Binding-site contacts:
Ligand atom C7 contacts residue ASN264 of chain 1.A at 4.2 Å.
Ligand atom O5 contacts residue PRO293 of chain 1.A at 3.8 Å.
Ligand atom O7 contacts residue ASN264 of chain 1.A at 4.1 Å.
Ligand atom C8 contacts residue VAL446 of chain 1.A at 3.7 Å (hydrophobic).
Ligand atom C4 contacts residue ASN448 of chain 1.A at 4.4 Å.
Ligand atom C3 contacts residue ASN448 of chain 1.A at 3.9 Å.
Ligand atom C8 contacts residue SER447 of chain 1.A at 4.0 Å.
Ligand atom O5 contacts residue ASN448 of chain 1.A at 2.4 Å (h-bond).
Ligand atom N2 contacts residue ASN448 of chain 1.A at 2.9 Å (h-bond).
Ligand atom C1 contacts residue ASN448 of chain 1.A at 1.5 Å.
Ligand atom C8 contacts residue ASN448 of chain 1.A at 3.9 Å.
Ligand atom O7 contacts residue NAG1 of chain 1.P at 4.2 Å.
Ligand atom C8 contacts residue ASN264 of chain 1.A at 3.9 Å.
Ligand atom O6 contacts residue LEU267 of chain 1.A at 3.8 Å.
Ligand atom C8 contacts residue NAG1 of chain 1.P at 3.6 Å.
Ligand atom O6 contacts residue PRO293 of chain 1.A at 3.8 Å.
Ligand atom C7 contacts residue ASN448 of chain 1.A at 3.6 Å.
Ligand atom O7 contacts residue ASN448 of chain 1.A at 3.9 Å.
Ligand atom C2 contacts residue ASN448 of chain 1.A at 2.5 Å.
Ligand atom C5 contacts residue ASN448 of chain 1.A at 3.8 Å.
Ligand atom C1 contacts residue PRO293 of chain 1.A at 4.1 Å (hydrophobic).
Ligand atom C7 contacts residue NAG1 of chain 1.P at 4.4 Å.

Sequence of chain 1.A:
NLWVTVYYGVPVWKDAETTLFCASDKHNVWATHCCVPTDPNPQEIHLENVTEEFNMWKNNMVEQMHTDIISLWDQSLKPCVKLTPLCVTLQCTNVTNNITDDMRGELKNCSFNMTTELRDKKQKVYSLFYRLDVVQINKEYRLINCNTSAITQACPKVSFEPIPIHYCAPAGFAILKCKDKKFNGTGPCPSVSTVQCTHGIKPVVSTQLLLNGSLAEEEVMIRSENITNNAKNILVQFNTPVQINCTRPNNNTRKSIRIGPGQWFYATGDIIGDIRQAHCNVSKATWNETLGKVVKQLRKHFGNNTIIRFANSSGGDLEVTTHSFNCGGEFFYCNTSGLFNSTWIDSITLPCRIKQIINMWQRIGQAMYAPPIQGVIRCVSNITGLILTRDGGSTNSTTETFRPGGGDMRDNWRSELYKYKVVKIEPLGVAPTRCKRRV

The small molecule below binds the protein below.
Small molecule (SMILES): CC(=O)N[C@H]1[C@H](O[C@H]2[C@H](O)[C@@H](NC(C)=O)CO[C@@H]2CO)O[C@H](CO)[C@@H](O)[C@@H]1O